Binding-site contacts:
Ligand atom C5 contacts residue LEU366 of chain 1.F at 3.7 Å (hydrophobic).
Ligand atom OP1 contacts residue THR227 of chain 1.B at 3.5 Å.
Ligand atom OP1 contacts residue ARG446 of chain 1.E at 3.1 Å (salt-bridge).
Ligand atom P contacts residue VAL445 of chain 1.E at 3.7 Å.
Ligand atom OP1 contacts residue PRO228 of chain 1.B at 3.8 Å.
Ligand atom N4 contacts residue LYS367 of chain 1.F at 3.9 Å.
Ligand atom C4 contacts residue GLN450 of chain 1.C at 4.0 Å.
Ligand atom OP2 contacts residue VAL445 of chain 1.E at 3.2 Å.
Ligand atom O3' contacts residue ARG451 of chain 1.C at 4.0 Å.
Ligand atom P contacts residue ARG451 of chain 1.C at 4.0 Å.
Ligand atom OP2 contacts residue PRO226 of chain 1.B at 3.2 Å (h-bond).
Ligand atom N9 contacts residue GLN450 of chain 1.C at 4.0 Å.
Ligand atom N3 contacts residue GLN450 of chain 1.C at 3.3 Å (h-bond).
Ligand atom P contacts residue GLN450 of chain 1.C at 3.7 Å.
Ligand atom P contacts residue PRO226 of chain 1.B at 3.5 Å.
Ligand atom OP1 contacts residue VAL452 of chain 1.C at 3.9 Å.
Ligand atom C5' contacts residue PRO228 of chain 1.B at 3.7 Å (hydrophobic).
Ligand atom O3' contacts residue GLN450 of chain 1.C at 2.9 Å (h-bond).
Ligand atom OP2 contacts residue ARG451 of chain 1.C at 3.9 Å.
Ligand atom OP1 contacts residue ILE230 of chain 1.B at 3.5 Å.
Ligand atom C3' contacts residue GLN450 of chain 1.C at 3.9 Å.
Ligand atom C5' contacts residue GLN450 of chain 1.C at 3.7 Å.
Ligand atom OP2 contacts residue THR227 of chain 1.B at 3.8 Å.
Ligand atom OP1 contacts residue PRO226 of chain 1.B at 3.4 Å (h-bond).
Ligand atom O5' contacts residue ARG451 of chain 1.C at 3.0 Å (salt-bridge).
Ligand atom OP1 contacts residue THR279 of chain 1.F at 3.8 Å.
Ligand atom OP2 contacts residue PRO228 of chain 1.B at 3.7 Å.
Ligand atom O5' contacts residue GLN450 of chain 1.C at 3.3 Å (h-bond).
Ligand atom O4' contacts residue GLN450 of chain 1.C at 3.2 Å (h-bond).
Ligand atom C3' contacts residue ARG451 of chain 1.C at 3.6 Å.
Ligand atom OP1 contacts residue ARG451 of chain 1.C at 3.2 Å.
Ligand atom C4' contacts residue GLN450 of chain 1.C at 3.5 Å.
Ligand atom OP1 contacts residue VAL445 of chain 1.E at 3.3 Å.
Ligand atom O4' contacts residue GLN450 of chain 1.C at 3.4 Å (h-bond).
Ligand atom OP1 contacts residue PRO228 of chain 1.B at 3.7 Å.
Ligand atom C5' contacts residue ARG451 of chain 1.C at 3.3 Å.
Ligand atom C4' contacts residue ARG451 of chain 1.C at 3.5 Å.
Ligand atom O3' contacts residue PRO226 of chain 1.B at 3.8 Å.
Ligand atom C1' contacts residue GLN450 of chain 1.C at 3.4 Å.
Ligand atom OP1 contacts residue PRO280 of chain 1.F at 3.5 Å.

Sequence of chain 1.C:
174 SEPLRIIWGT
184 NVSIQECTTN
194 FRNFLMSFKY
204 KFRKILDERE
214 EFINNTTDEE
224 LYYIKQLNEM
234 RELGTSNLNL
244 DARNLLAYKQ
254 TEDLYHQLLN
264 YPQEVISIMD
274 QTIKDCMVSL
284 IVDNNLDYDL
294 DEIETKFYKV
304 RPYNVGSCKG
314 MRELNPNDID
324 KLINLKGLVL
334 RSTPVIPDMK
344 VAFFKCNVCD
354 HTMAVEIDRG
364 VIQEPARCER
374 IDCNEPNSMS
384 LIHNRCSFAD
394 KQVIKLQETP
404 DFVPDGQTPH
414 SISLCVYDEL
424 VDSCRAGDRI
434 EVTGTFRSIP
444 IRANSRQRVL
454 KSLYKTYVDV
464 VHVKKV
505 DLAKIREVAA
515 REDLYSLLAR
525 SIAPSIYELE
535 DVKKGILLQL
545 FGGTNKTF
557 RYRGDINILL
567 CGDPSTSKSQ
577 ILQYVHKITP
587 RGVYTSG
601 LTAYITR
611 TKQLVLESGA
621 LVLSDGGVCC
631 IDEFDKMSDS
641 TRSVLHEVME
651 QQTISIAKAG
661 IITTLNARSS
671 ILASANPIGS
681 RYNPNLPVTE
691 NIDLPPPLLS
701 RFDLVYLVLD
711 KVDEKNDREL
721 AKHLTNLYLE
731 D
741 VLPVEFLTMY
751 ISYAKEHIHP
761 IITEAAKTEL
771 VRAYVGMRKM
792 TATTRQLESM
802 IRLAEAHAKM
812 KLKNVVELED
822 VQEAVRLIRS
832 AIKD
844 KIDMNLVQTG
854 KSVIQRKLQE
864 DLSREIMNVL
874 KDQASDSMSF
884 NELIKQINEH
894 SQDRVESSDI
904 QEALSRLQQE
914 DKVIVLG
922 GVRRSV

Sequence of chain 1.F:
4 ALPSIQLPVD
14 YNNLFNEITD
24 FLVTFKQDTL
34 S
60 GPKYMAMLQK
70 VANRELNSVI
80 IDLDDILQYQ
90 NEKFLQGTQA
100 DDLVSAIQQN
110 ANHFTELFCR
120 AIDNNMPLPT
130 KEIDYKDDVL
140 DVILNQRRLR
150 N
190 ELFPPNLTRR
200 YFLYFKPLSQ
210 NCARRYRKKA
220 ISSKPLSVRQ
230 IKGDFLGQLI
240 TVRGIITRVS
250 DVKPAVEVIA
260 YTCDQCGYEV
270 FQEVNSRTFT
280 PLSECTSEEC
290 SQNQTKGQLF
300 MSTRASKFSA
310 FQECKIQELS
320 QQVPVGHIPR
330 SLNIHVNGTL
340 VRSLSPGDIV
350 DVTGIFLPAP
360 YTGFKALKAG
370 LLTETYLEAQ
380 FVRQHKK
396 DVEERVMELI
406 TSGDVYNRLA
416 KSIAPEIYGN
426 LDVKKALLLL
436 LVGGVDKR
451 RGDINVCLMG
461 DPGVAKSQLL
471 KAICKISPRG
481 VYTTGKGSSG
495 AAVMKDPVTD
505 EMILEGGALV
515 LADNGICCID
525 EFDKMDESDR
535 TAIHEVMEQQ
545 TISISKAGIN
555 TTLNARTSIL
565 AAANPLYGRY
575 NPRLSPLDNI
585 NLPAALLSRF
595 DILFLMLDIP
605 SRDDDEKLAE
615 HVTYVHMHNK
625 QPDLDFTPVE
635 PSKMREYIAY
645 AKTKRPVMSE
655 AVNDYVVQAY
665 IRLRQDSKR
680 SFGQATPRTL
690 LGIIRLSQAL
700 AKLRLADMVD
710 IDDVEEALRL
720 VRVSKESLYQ

Sequence of chain 1.E:
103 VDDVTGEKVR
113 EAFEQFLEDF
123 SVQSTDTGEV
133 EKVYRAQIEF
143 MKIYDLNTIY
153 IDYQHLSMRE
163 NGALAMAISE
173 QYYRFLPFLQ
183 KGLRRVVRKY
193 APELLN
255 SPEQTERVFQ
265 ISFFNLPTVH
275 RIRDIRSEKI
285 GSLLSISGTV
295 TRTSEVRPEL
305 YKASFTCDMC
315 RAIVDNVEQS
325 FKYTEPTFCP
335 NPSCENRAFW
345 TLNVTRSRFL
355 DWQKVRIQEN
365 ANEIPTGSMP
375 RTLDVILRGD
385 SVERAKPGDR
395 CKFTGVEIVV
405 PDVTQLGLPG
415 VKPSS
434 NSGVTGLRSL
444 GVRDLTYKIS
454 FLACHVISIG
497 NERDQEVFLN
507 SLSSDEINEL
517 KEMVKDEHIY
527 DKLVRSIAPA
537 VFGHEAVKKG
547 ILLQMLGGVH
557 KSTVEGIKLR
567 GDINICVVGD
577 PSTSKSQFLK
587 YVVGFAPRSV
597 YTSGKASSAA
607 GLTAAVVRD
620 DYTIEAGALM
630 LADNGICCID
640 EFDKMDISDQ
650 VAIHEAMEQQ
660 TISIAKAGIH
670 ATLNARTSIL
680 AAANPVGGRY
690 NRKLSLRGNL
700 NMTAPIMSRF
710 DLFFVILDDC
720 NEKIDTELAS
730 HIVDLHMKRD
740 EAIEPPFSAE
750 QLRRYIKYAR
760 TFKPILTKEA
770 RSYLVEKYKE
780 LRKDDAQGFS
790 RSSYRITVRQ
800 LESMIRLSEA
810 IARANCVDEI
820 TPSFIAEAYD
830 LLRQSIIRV

Sequence of chain 1.B:
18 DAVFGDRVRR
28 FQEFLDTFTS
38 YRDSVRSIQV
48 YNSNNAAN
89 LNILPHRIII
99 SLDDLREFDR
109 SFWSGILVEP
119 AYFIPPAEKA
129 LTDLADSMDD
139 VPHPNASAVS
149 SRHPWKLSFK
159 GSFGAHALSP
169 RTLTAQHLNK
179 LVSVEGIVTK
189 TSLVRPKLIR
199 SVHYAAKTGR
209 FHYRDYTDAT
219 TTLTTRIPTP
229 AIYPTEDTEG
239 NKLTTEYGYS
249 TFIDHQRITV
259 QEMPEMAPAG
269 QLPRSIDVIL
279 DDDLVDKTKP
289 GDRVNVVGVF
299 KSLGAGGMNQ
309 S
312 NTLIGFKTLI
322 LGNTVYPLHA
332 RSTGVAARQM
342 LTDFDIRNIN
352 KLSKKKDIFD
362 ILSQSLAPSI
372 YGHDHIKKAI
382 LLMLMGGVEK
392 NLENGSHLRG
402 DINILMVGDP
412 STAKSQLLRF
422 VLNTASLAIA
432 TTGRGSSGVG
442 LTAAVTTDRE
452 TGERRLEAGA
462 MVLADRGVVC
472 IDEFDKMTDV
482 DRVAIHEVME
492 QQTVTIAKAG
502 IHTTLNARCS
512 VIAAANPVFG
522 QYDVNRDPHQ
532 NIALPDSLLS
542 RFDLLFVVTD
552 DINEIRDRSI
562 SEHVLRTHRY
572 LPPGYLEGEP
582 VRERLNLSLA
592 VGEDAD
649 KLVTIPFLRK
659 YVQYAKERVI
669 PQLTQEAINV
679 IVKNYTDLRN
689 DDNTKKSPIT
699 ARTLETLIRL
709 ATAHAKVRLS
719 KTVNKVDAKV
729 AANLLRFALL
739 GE

Sequence of chain 1.D:
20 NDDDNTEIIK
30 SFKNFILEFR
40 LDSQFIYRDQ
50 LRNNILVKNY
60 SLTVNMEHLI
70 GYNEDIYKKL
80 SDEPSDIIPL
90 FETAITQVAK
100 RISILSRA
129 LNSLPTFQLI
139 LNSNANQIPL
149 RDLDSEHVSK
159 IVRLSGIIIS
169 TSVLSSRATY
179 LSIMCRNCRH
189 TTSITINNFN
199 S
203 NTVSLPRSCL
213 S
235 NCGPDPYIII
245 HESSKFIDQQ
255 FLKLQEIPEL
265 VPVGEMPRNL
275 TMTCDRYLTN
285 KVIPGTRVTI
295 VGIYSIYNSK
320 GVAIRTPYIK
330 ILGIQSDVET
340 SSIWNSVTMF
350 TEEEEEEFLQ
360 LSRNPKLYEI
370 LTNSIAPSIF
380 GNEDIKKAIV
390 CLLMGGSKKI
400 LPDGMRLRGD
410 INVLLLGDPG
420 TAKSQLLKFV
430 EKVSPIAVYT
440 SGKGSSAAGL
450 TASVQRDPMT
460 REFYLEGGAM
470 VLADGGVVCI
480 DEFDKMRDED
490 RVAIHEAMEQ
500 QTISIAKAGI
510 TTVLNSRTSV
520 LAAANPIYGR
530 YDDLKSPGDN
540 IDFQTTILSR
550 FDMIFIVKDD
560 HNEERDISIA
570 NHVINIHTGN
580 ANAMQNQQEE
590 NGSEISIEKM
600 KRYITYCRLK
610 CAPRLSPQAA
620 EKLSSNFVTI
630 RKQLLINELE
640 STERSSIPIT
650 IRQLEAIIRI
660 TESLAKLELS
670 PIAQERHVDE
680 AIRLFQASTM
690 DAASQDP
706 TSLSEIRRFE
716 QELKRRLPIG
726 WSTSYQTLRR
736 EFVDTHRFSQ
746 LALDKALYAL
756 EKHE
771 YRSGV

The small molecule below binds the protein below.
Small molecule (SMILES): Cc1cn([C@H]2C[C@H](O)[C@@H](CO[P](=O)(O)O[C@H]3C[C@H](n4ccc(N)nc4=O)O[C@@H]3CO[P](=O)(O)O[C@H]3C[C@H](n4cnc5c(N)ncnc54)O[C@@H]3CO[P](=O)(O)O[C@H]3C[C@H](n4ccc(N)nc4=O)O[C@@H]3CO[P](=O)(O)O[C@H]3C[C@H](n4cnc5c(N)ncnc54)O[C@@H]3CO[P](=O)(O)O[C@H]3C[C@H](n4ccc(N)nc4=O)O[C@@H]3CO[P](=O)(O)O[C@H]3C[C@H](n4cnc5c(N)ncnc54)O[C@@H]3CO[P](=O)(O)O[C@H]3C[C@H](n4ccc(N)nc4=O)O[C@@H]3COP(=O)=O)O2)c(=O)[nH]c1=O